A protein and the small-molecule ligand that binds it are described below.
Small molecule (SMILES): Cc1cnc(Nc2cc(N3CCN(C)CC3)cc(S(C)(=O)=O)c2)nc1Nc1cccc(CO)c1

Sequence of chain 1.B:
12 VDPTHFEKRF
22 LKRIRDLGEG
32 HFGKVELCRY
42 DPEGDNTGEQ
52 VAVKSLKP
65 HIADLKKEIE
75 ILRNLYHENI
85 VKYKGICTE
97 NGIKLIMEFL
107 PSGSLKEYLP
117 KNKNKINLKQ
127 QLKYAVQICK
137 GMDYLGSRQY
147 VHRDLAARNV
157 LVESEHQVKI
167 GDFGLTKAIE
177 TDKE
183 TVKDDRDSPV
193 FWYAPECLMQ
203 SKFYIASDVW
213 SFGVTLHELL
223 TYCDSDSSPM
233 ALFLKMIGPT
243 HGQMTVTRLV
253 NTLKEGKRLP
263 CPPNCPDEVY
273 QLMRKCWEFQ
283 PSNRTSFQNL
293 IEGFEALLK

Binding-site contacts:
Ligand atom C16 contacts residue GLY109 of chain 1.B at 3.6 Å.
Ligand atom C2 contacts residue LEU157 of chain 1.B at 3.6 Å (hydrophobic).
Ligand atom N contacts residue LEU106 of chain 1.B at 3.0 Å (h-bond).
Ligand atom C contacts residue GLY167 of chain 1.B at 3.6 Å.
Ligand atom O1 contacts residue ARG26 of chain 1.B at 3.0 Å (salt-bridge).
Ligand atom O contacts residue ASN155 of chain 1.B at 3.0 Å (h-bond).
Ligand atom C19 contacts residue SER110 of chain 1.B at 3.7 Å.
Ligand atom O2 contacts residue PRO107 of chain 1.B at 3.3 Å (h-bond).
Ligand atom C15 contacts residue GLY109 of chain 1.B at 3.7 Å.
Ligand atom C11 contacts residue ASN155 of chain 1.B at 3.2 Å.
Ligand atom C2 contacts residue ALA53 of chain 1.B at 3.5 Å (hydrophobic).
Ligand atom C7 contacts residue GLY29 of chain 1.B at 3.7 Å.
Ligand atom N3 contacts residue PHE105 of chain 1.B at 3.7 Å.
Ligand atom C17 contacts residue GLY109 of chain 1.B at 3.5 Å.
Ligand atom C4 contacts residue LEU157 of chain 1.B at 3.6 Å (hydrophobic).
Ligand atom C13 contacts residue GLY109 of chain 1.B at 3.7 Å.
Ligand atom C12 contacts residue GLY109 of chain 1.B at 3.5 Å.
Ligand atom C contacts residue MET103 of chain 1.B at 3.6 Å (hydrophobic).
Ligand atom C22 contacts residue GLU113 of chain 1.B at 3.5 Å.
Ligand atom C6 contacts residue VAL36 of chain 1.B at 3.6 Å (hydrophobic).
Ligand atom N5 contacts residue GLU113 of chain 1.B at 2.9 Å (salt-bridge).
Ligand atom C1 contacts residue LEU157 of chain 1.B at 3.5 Å (hydrophobic).
Ligand atom C1 contacts residue ALA53 of chain 1.B at 3.5 Å (hydrophobic).
Ligand atom C22 contacts residue LEU28 of chain 1.B at 3.3 Å (hydrophobic).
Ligand atom C2 contacts residue LEU106 of chain 1.B at 3.7 Å (hydrophobic).
Ligand atom N2 contacts residue VAL36 of chain 1.B at 3.7 Å.
Ligand atom C18 contacts residue PRO107 of chain 1.B at 3.4 Å (hydrophobic).
Ligand atom N3 contacts residue LEU106 of chain 1.B at 2.9 Å (h-bond).
Ligand atom C17 contacts residue LEU106 of chain 1.B at 3.3 Å (hydrophobic).
Ligand atom O contacts residue ARG154 of chain 1.B at 3.2 Å (salt-bridge).
Ligand atom C21 contacts residue GLU113 of chain 1.B at 3.3 Å.
Ligand atom C19 contacts residue GLU113 of chain 1.B at 3.4 Å.
Ligand atom C20 contacts residue ARG154 of chain 1.B at 3.6 Å.
Ligand atom C2 contacts residue GLU104 of chain 1.B at 3.2 Å.
Ligand atom O2 contacts residue PHE105 of chain 1.B at 3.6 Å.
Ligand atom C12 contacts residue LEU106 of chain 1.B at 3.5 Å (hydrophobic).
Ligand atom C21 contacts residue LEU28 of chain 1.B at 3.5 Å (hydrophobic).
Ligand atom C23 contacts residue GLU113 of chain 1.B at 3.5 Å.
Ligand atom O2 contacts residue ARG26 of chain 1.B at 2.9 Å (salt-bridge).
Ligand atom C17 contacts residue PHE105 of chain 1.B at 3.6 Å (hydrophobic).